A protein and the small-molecule ligand that binds it are described below.
Small molecule (SMILES): O=C(O)[C@@H]1O[C@H](O[C@H]2[C@@H](OS(=O)(=O)O)O[C@@H](O)[C@H](NS(=O)(=O)O)[C@H]2O)[C@@H](OS(=O)(=O)O)[C@H](O)[C@@H]1O

Binding-site contacts:
Ligand atom OAF contacts residue THR4 of chain 33.H at 2.9 Å (h-bond).
Ligand atom O6B contacts residue ARG157 of chain 33.H at 3.3 Å (salt-bridge).
Ligand atom O4 contacts residue SER93 of chain 33.H at 3.0 Å (h-bond).
Ligand atom C3 contacts residue ARG157 of chain 33.H at 3.7 Å.
Ligand atom O3 contacts residue ARG157 of chain 33.H at 3.3 Å (salt-bridge).
Ligand atom O6A contacts residue HIS155 of chain 33.H at 3.8 Å.
Ligand atom O3 contacts residue LYS156 of chain 33.H at 3.0 Å.
Ligand atom O6B contacts residue HIS94 of chain 33.H at 4.0 Å.
Ligand atom O3 contacts residue ALA158 of chain 33.H at 3.0 Å (h-bond).
Ligand atom O6B contacts residue LEU62 of chain 33.H at 4.0 Å.
Ligand atom O6A contacts residue HIS94 of chain 33.H at 3.2 Å (h-bond).
Ligand atom O5 contacts residue LYS156 of chain 33.H at 3.4 Å.
Ligand atom O6B contacts residue HIS155 of chain 33.H at 3.3 Å (h-bond).
Ligand atom OAF contacts residue ALA158 of chain 33.H at 3.3 Å.
Ligand atom O6B contacts residue LYS156 of chain 33.H at 3.3 Å.
Ligand atom O5B contacts residue LYS156 of chain 33.H at 3.3 Å.
Ligand atom O6A contacts residue LEU62 of chain 33.H at 3.4 Å.
Ligand atom C2 contacts residue ALA158 of chain 33.H at 3.7 Å (hydrophobic).
Ligand atom SAG contacts residue THR4 of chain 33.H at 3.9 Å.
Ligand atom C6 contacts residue SER93 of chain 33.H at 4.0 Å.
Ligand atom C3 contacts residue ALA158 of chain 33.H at 4.0 Å (hydrophobic).
Ligand atom C3 contacts residue LYS156 of chain 33.H at 4.0 Å.
Ligand atom SAG contacts residue ARG157 of chain 33.H at 3.6 Å (salt-bridge).
Ligand atom OAH contacts residue ARG157 of chain 33.H at 3.1 Å (salt-bridge).
Ligand atom OBI contacts residue LYS156 of chain 33.H at 4.0 Å.
Ligand atom OAH contacts residue ASP3 of chain 33.H at 4.0 Å.
Ligand atom O5 contacts residue HIS155 of chain 33.H at 3.6 Å.
Ligand atom C6 contacts residue HIS155 of chain 33.H at 3.4 Å.
Ligand atom OAH contacts residue THR4 of chain 33.H at 3.7 Å.
Ligand atom C4 contacts residue LYS156 of chain 33.H at 4.0 Å.
Ligand atom C6 contacts residue LEU62 of chain 33.H at 3.5 Å (hydrophobic).
Ligand atom C5 contacts residue LEU62 of chain 33.H at 3.8 Å (hydrophobic).
Ligand atom O6A contacts residue SER93 of chain 33.H at 3.2 Å.
Ligand atom C5 contacts residue HIS155 of chain 33.H at 4.0 Å.
Ligand atom O4 contacts residue LYS156 of chain 33.H at 3.5 Å.
Ligand atom C6 contacts residue HIS94 of chain 33.H at 3.9 Å.
Ligand atom O5 contacts residue ARG157 of chain 33.H at 3.8 Å.
Ligand atom OAF contacts residue ARG157 of chain 33.H at 2.8 Å (salt-bridge).
Ligand atom O4 contacts residue HIS155 of chain 33.H at 3.5 Å (h-bond).
Ligand atom OAH contacts residue LEU2 of chain 33.H at 2.8 Å (h-bond).

Sequence of chain 33.H:
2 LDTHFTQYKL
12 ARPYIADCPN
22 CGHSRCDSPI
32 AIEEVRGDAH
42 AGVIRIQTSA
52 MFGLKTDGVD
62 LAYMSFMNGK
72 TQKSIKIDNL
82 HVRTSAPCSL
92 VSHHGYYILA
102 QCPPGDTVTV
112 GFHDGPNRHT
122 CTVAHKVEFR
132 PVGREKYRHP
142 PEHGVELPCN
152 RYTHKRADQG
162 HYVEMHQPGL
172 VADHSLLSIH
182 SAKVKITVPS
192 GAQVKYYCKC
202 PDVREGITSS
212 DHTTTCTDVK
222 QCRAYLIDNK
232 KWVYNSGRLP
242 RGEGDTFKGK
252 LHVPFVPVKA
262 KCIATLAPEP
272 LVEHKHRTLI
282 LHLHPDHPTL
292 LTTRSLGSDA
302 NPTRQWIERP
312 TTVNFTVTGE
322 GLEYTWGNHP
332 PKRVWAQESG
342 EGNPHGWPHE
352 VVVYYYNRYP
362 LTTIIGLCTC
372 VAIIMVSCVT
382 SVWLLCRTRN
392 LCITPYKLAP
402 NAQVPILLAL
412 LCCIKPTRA